Sequence of chain 1.A:
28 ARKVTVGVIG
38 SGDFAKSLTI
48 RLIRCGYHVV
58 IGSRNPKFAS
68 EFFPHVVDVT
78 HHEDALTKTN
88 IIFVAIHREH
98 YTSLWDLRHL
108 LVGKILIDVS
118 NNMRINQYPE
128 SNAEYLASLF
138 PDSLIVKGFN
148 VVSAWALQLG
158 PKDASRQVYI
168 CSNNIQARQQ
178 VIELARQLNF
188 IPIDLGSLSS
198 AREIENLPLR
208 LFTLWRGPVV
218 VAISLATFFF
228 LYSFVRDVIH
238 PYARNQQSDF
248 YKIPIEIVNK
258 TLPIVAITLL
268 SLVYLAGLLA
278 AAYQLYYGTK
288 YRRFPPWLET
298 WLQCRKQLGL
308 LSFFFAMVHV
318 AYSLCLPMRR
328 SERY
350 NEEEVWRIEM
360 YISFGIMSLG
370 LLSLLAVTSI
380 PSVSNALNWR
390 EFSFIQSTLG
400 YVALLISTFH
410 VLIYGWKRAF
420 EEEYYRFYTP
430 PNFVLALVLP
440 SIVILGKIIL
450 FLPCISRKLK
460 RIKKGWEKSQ

A protein and the small-molecule ligand that binds it are described below.
Small molecule (SMILES): CC(C)CCC[C@@H](C)[C@H]1CC[C@H]2[C@@H]3CC=C4C[C@@H](O)CC[C@]4(C)[C@H]3CC[C@]12C

Binding-site contacts:
Ligand atom C1 contacts residue LEU282 of chain 1.A at 3.9 Å (hydrophobic).
Ligand atom C21 contacts residue ALA279 of chain 1.A at 3.6 Å (hydrophobic).
Ligand atom C7 contacts residue LEU282 of chain 1.A at 4.0 Å (hydrophobic).
Ligand atom C6 contacts residue LYS457 of chain 1.A at 4.1 Å.
Ligand atom C26 contacts residue ILE441 of chain 1.A at 4.0 Å (hydrophobic).
Ligand atom C14 contacts residue LEU282 of chain 1.A at 4.2 Å (hydrophobic).
Ligand atom C23 contacts residue ALA279 of chain 1.A at 4.0 Å (hydrophobic).
Ligand atom C1 contacts residue TYR283 of chain 1.A at 4.3 Å (hydrophobic).
Ligand atom C26 contacts residue LEU275 of chain 1.A at 4.2 Å (hydrophobic).
Ligand atom C2 contacts residue LEU282 of chain 1.A at 3.6 Å (hydrophobic).
Ligand atom C16 contacts residue ILE448 of chain 1.A at 3.8 Å (hydrophobic).
Ligand atom C24 contacts residue GLY445 of chain 1.A at 4.0 Å.
Ligand atom C26 contacts residue LEU272 of chain 1.A at 3.9 Å (hydrophobic).
Ligand atom C26 contacts residue GLY445 of chain 1.A at 4.1 Å.
Ligand atom C15 contacts residue ILE448 of chain 1.A at 4.1 Å (hydrophobic).
Ligand atom C5 contacts residue LYS457 of chain 1.A at 4.2 Å.
Ligand atom C4 contacts residue LYS457 of chain 1.A at 3.4 Å.
Ligand atom C24 contacts residue LEU275 of chain 1.A at 3.9 Å (hydrophobic).
Ligand atom C15 contacts residue ILE454 of chain 1.A at 3.6 Å (hydrophobic).
Ligand atom C7 contacts residue ILE454 of chain 1.A at 3.8 Å (hydrophobic).
Ligand atom C12 contacts residue ALA279 of chain 1.A at 4.5 Å (hydrophobic).
Ligand atom C27 contacts residue LEU276 of chain 1.A at 4.0 Å (hydrophobic).
Ligand atom C3 contacts residue LYS457 of chain 1.A at 4.0 Å.
Ligand atom C23 contacts residue LEU275 of chain 1.A at 4.5 Å (hydrophobic).